Binding-site contacts:
Ligand atom C6 contacts residue ASN1416 of chain 1.A at 3.1 Å.
Ligand atom C1 contacts residue ASN1416 of chain 1.A at 1.4 Å.
Ligand atom O3 contacts residue THR1418 of chain 1.A at 4.3 Å.
Ligand atom O3 contacts residue ASN1416 of chain 1.A at 2.7 Å (h-bond).
Ligand atom O5 contacts residue ASN1416 of chain 1.A at 2.4 Å (h-bond).
Ligand atom C4 contacts residue ASN1416 of chain 1.A at 3.6 Å.
Ligand atom C1 contacts residue THR1418 of chain 1.A at 4.0 Å.
Ligand atom O6 contacts residue ASN1416 of chain 1.A at 3.7 Å.
Ligand atom N2 contacts residue ASN1416 of chain 1.A at 3.7 Å.
Ligand atom C2 contacts residue ASN1416 of chain 1.A at 2.4 Å.
Ligand atom C3 contacts residue ASN1416 of chain 1.A at 3.0 Å.
Ligand atom C5 contacts residue ASN1416 of chain 1.A at 3.1 Å.
Ligand atom C2 contacts residue THR1418 of chain 1.A at 4.2 Å.

Sequence of chain 1.A:
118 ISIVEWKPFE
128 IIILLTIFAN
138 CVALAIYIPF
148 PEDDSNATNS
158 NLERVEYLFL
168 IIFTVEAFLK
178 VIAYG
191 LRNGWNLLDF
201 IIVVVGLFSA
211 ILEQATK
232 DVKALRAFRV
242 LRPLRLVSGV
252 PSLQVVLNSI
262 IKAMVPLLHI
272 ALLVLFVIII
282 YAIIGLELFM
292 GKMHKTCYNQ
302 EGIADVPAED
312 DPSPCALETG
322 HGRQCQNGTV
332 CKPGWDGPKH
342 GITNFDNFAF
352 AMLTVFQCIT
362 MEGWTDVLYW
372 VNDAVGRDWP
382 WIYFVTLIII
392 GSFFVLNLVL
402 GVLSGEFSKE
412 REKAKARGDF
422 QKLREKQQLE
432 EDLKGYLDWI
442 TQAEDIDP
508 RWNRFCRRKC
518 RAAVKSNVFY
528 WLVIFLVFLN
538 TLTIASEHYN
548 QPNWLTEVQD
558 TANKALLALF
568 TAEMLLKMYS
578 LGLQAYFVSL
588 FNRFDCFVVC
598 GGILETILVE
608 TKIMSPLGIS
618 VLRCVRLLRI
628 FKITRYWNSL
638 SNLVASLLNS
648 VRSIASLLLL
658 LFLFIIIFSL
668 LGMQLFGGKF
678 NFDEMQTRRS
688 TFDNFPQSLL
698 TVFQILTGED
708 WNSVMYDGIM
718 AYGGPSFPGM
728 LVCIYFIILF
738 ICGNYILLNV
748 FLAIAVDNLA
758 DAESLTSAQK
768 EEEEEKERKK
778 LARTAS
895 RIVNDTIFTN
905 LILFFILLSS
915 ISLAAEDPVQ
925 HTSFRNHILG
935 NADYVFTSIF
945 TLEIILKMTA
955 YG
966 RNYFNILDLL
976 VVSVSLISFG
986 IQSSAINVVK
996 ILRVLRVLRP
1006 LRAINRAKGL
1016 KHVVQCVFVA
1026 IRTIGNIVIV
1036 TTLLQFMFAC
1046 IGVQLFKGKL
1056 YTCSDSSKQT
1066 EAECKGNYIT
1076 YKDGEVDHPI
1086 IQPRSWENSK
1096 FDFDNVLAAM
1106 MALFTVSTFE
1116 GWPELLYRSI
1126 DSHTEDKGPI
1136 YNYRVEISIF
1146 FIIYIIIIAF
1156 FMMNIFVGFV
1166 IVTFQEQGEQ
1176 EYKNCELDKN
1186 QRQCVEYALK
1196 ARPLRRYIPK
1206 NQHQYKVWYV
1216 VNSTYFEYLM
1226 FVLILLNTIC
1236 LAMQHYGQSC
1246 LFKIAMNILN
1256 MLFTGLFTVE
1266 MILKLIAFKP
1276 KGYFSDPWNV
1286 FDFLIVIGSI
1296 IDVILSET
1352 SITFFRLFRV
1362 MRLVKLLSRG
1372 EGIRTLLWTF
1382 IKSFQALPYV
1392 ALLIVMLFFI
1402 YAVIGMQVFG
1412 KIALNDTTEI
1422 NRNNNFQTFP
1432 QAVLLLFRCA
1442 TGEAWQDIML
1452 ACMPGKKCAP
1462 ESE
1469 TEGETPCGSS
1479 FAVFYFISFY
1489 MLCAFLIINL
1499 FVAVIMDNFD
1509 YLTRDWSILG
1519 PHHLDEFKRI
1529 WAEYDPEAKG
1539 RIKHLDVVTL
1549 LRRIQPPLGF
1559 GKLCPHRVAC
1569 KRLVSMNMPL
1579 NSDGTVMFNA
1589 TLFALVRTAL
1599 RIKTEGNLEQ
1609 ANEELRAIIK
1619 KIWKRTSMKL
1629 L

This protein binds this small molecule.
Small molecule (SMILES): CC(=O)N[C@@H]1[C@@H](O)[C@H](O)[C@@H](CO)O[C@H]1O